Binding-site contacts:
Ligand atom C10 contacts residue LEU184 of chain 1.D at 3.8 Å (hydrophobic).
Ligand atom C02 contacts residue PHE134 of chain 1.D at 3.4 Å (hydrophobic).
Ligand atom C23 contacts residue VAL196 of chain 1.D at 3.9 Å (hydrophobic).
Ligand atom C11 contacts residue ILE43 of chain 1.D at 3.9 Å (hydrophobic).
Ligand atom C11 contacts residue LEU184 of chain 1.D at 4.1 Å (hydrophobic).
Ligand atom C07 contacts residue ASP132 of chain 1.D at 3.5 Å.
Ligand atom C02 contacts residue MET131 of chain 1.D at 3.5 Å (hydrophobic).
Ligand atom N13 contacts residue ARG133 of chain 1.D at 3.7 Å.
Ligand atom N12 contacts residue VAL69 of chain 1.D at 3.9 Å.
Ligand atom N26 contacts residue ILE51 of chain 1.D at 3.8 Å.
Ligand atom C18 contacts residue VAL196 of chain 1.D at 4.0 Å (hydrophobic).
Ligand atom N08 contacts residue VAL69 of chain 1.D at 3.4 Å.
Ligand atom C03 contacts residue MET131 of chain 1.D at 3.7 Å (hydrophobic).
Ligand atom C03 contacts residue TYR87 of chain 1.D at 3.8 Å (hydrophobic).
Ligand atom C23 contacts residue LEU184 of chain 1.D at 3.8 Å (hydrophobic).
Ligand atom C22 contacts residue LEU184 of chain 1.D at 4.1 Å (hydrophobic).
Ligand atom C14 contacts residue ILE43 of chain 1.D at 3.9 Å (hydrophobic).
Ligand atom C09 contacts residue ASP132 of chain 1.D at 3.7 Å.
Ligand atom C07 contacts residue PHE134 of chain 1.D at 3.6 Å (hydrophobic).
Ligand atom C05 contacts residue VAL196 of chain 1.D at 3.7 Å (hydrophobic).
Ligand atom N04 contacts residue VAL196 of chain 1.D at 3.7 Å.
Ligand atom N08 contacts residue ASP132 of chain 1.D at 2.8 Å (salt-bridge).
Ligand atom C19 contacts residue ILE51 of chain 1.D at 3.6 Å (hydrophobic).
Ligand atom N08 contacts residue PHE134 of chain 1.D at 3.3 Å.
Ligand atom C02 contacts residue ASP132 of chain 1.D at 3.4 Å.
Ligand atom N04 contacts residue TYR87 of chain 1.D at 4.0 Å.
Ligand atom N12 contacts residue PHE134 of chain 1.D at 3.8 Å.
Ligand atom C20 contacts residue ILE51 of chain 1.D at 3.6 Å (hydrophobic).
Ligand atom C15 contacts residue ILE43 of chain 1.D at 3.5 Å (hydrophobic).
Ligand atom C09 contacts residue PHE134 of chain 1.D at 3.9 Å (hydrophobic).
Ligand atom C25 contacts residue ILE51 of chain 1.D at 4.1 Å (hydrophobic).
Ligand atom N13 contacts residue VAL69 of chain 1.D at 3.5 Å.
Ligand atom N13 contacts residue ASP132 of chain 1.D at 3.8 Å.
Ligand atom C07 contacts residue VAL69 of chain 1.D at 3.9 Å (hydrophobic).
Ligand atom C09 contacts residue VAL69 of chain 1.D at 3.8 Å (hydrophobic).
Ligand atom N17 contacts residue VAL196 of chain 1.D at 3.8 Å.
Ligand atom N13 contacts residue PHE134 of chain 1.D at 3.0 Å (h-bond).
Ligand atom N12 contacts residue ILE43 of chain 1.D at 3.7 Å.
Ligand atom C03 contacts residue VAL196 of chain 1.D at 4.1 Å (hydrophobic).
Ligand atom C03 contacts residue PRO111 of chain 1.D at 4.1 Å (hydrophobic).

Sequence of chain 1.D:
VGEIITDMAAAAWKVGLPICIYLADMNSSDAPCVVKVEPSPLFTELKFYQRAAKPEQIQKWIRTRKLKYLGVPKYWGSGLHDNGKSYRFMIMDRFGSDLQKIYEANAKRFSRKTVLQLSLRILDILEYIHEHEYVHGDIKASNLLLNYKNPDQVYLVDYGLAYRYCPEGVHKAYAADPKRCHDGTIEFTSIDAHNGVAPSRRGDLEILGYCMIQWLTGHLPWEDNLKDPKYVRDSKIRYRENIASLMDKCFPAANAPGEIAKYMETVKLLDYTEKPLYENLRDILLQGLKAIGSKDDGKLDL

This protein binds this small molecule.
Small molecule (SMILES): N#CCc1ccc(Nc2nccc(Nc3cc(C4CC4)[nH]n3)n2)cc1